This small molecule binds to this protein.
Small molecule (SMILES): CC(=O)C(=O)O

Sequence of chain 2.A:
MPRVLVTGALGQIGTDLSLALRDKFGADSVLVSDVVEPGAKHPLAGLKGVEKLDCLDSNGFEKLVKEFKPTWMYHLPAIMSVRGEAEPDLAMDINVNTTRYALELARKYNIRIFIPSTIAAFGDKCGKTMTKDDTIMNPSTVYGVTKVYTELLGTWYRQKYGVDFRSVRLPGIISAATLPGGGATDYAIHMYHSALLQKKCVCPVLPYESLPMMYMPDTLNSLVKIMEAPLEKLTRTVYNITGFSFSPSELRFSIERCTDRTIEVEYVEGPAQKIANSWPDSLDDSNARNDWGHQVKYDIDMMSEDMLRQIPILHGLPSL

Binding-site contacts:
Ligand atom C contacts residue MET81 of chain 2.A at 4.4 Å (hydrophobic).
Ligand atom OXT contacts residue TYR144 of chain 2.A at 3.3 Å.
Ligand atom CB contacts residue ILE120 of chain 2.A at 3.9 Å (hydrophobic).
Ligand atom C contacts residue TYR144 of chain 2.A at 3.5 Å (hydrophobic).
Ligand atom O3 contacts residue TRP280 of chain 2.A at 3.7 Å.
Ligand atom CB contacts residue LEU171 of chain 2.A at 4.4 Å (hydrophobic).
Ligand atom C contacts residue TRP280 of chain 2.A at 4.2 Å (hydrophobic).
Ligand atom CA contacts residue THR186 of chain 2.A at 3.6 Å.
Ligand atom CB contacts residue GLY173 of chain 2.A at 3.9 Å.
Ligand atom O contacts residue TYR144 of chain 2.A at 2.5 Å (h-bond).
Ligand atom OXT contacts residue GLY184 of chain 2.A at 3.4 Å.
Ligand atom CA contacts residue TRP280 of chain 2.A at 3.7 Å (hydrophobic).
Ligand atom O3 contacts residue SER82 of chain 2.A at 3.8 Å.
Ligand atom OXT contacts residue MET81 of chain 2.A at 3.6 Å.
Ligand atom CB contacts residue THR186 of chain 2.A at 3.9 Å.
Ligand atom CA contacts residue THR119 of chain 2.A at 4.3 Å.
Ligand atom CA contacts residue NAD1 of chain 2.G at 4.1 Å.
Ligand atom C contacts residue NAD1 of chain 2.G at 4.2 Å.
Ligand atom C contacts residue SER82 of chain 2.A at 3.7 Å.
Ligand atom O3 contacts residue GLY184 of chain 2.A at 3.5 Å.
Ligand atom CB contacts residue TRP280 of chain 2.A at 3.9 Å (hydrophobic).
Ligand atom CA contacts residue ALA185 of chain 2.A at 4.4 Å (hydrophobic).
Ligand atom OXT contacts residue SER82 of chain 2.A at 2.6 Å (h-bond).
Ligand atom CB contacts residue PRO172 of chain 2.A at 4.1 Å (hydrophobic).
Ligand atom OXT contacts residue ALA185 of chain 2.A at 4.1 Å.
Ligand atom O3 contacts residue ALA185 of chain 2.A at 3.3 Å (h-bond).
Ligand atom CB contacts residue NAD1 of chain 2.G at 3.7 Å.
Ligand atom O3 contacts residue THR186 of chain 2.A at 2.8 Å (h-bond).
Ligand atom O contacts residue NAD1 of chain 2.G at 3.4 Å.
Ligand atom CA contacts residue SER82 of chain 2.A at 4.1 Å.
Ligand atom C contacts residue GLY184 of chain 2.A at 4.3 Å.
Ligand atom CB contacts residue THR119 of chain 2.A at 3.8 Å.
Ligand atom OXT contacts residue TRP280 of chain 2.A at 4.1 Å.
Ligand atom C contacts residue THR119 of chain 2.A at 3.9 Å.
Ligand atom O contacts residue THR119 of chain 2.A at 3.0 Å (h-bond).
Ligand atom CA contacts residue GLY184 of chain 2.A at 4.3 Å.